Binding-site contacts:
Ligand atom C3' contacts residue ASP276 of chain 1.A at 3.4 Å.
Ligand atom O2A contacts residue ARG183 of chain 1.A at 3.4 Å (salt-bridge).
Ligand atom O2A contacts residue ASP276 of chain 1.A at 4.1 Å.
Ligand atom O2 contacts residue TYR271 of chain 1.A at 3.4 Å.
Ligand atom C2' contacts residue ASP276 of chain 1.A at 3.8 Å.
Ligand atom O3' contacts residue SER275 of chain 1.A at 4.0 Å.
Ligand atom O2G contacts residue SER187 of chain 1.A at 4.2 Å.
Ligand atom O4' contacts residue PHE272 of chain 1.A at 3.5 Å.
Ligand atom O2G contacts residue SER188 of chain 1.A at 3.4 Å.
Ligand atom C1' contacts residue PHE272 of chain 1.A at 3.7 Å (hydrophobic).
Ligand atom O3B contacts residue SER180 of chain 1.A at 3.4 Å.
Ligand atom O3G contacts residue SER180 of chain 1.A at 4.3 Å.
Ligand atom C2' contacts residue ASN279 of chain 1.A at 4.2 Å.
Ligand atom O3G contacts residue GLY189 of chain 1.A at 3.5 Å (h-bond).
Ligand atom O2B contacts residue ARG183 of chain 1.A at 3.3 Å (salt-bridge).
Ligand atom C4' contacts residue TYR271 of chain 1.A at 3.8 Å (hydrophobic).
Ligand atom C3' contacts residue GLY274 of chain 1.A at 4.3 Å.
Ligand atom O3' contacts residue ASN279 of chain 1.A at 3.3 Å (h-bond).
Ligand atom P3 contacts residue SER180 of chain 1.A at 3.8 Å.
Ligand atom O2A contacts residue SER275 of chain 1.A at 4.1 Å.
Ligand atom O3' contacts residue TYR271 of chain 1.A at 3.0 Å (h-bond).
Ligand atom O2 contacts residue PHE272 of chain 1.A at 4.2 Å.
Ligand atom P3 contacts residue ARG149 of chain 1.A at 3.7 Å.
Ligand atom O2G contacts residue SER180 of chain 1.A at 3.2 Å (h-bond).
Ligand atom C4' contacts residue PHE272 of chain 1.A at 3.4 Å (hydrophobic).
Ligand atom O1G contacts residue ARG149 of chain 1.A at 3.6 Å (salt-bridge).
Ligand atom F2A contacts residue SER180 of chain 1.A at 3.1 Å.
Ligand atom F2A contacts residue ARG183 of chain 1.A at 3.6 Å.
Ligand atom O3' contacts residue ASP276 of chain 1.A at 3.5 Å (salt-bridge).
Ligand atom O2G contacts residue GLY189 of chain 1.A at 2.7 Å (h-bond).
Ligand atom O3' contacts residue THR273 of chain 1.A at 4.2 Å.
Ligand atom P3 contacts residue GLY189 of chain 1.A at 3.7 Å.
Ligand atom C2' contacts residue TYR271 of chain 1.A at 3.5 Å (hydrophobic).
Ligand atom F2A contacts residue GLY179 of chain 1.A at 3.6 Å.
Ligand atom O3' contacts residue GLY274 of chain 1.A at 3.0 Å.
Ligand atom O2G contacts residue ARG149 of chain 1.A at 2.5 Å (salt-bridge).
Ligand atom C3' contacts residue TYR271 of chain 1.A at 3.6 Å (hydrophobic).
Ligand atom C5' contacts residue PHE272 of chain 1.A at 3.6 Å (hydrophobic).
Ligand atom O1G contacts residue GLY189 of chain 1.A at 4.1 Å.
Ligand atom C1' contacts residue TYR271 of chain 1.A at 4.1 Å (hydrophobic).

A small-molecule ligand and the protein it binds are described below.
Small molecule (SMILES): Nc1ccn([C@H]2C[C@H](O)[C@@H](CO[P](=O)(O)C(F)(F)[P](=O)(O)OP(=O)(O)O)O2)c(=O)n1

Sequence of chain 1.A:
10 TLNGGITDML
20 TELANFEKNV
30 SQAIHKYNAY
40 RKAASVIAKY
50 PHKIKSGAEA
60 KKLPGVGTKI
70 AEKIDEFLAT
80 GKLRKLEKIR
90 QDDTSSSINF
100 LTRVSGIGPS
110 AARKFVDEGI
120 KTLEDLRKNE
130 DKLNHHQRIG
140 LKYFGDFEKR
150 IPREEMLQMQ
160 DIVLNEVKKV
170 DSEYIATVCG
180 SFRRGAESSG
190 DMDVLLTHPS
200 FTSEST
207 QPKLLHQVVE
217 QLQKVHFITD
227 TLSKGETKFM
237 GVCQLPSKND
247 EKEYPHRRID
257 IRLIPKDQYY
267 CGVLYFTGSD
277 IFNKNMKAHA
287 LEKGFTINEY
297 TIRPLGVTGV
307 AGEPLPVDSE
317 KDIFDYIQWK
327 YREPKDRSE